This protein binds this small molecule.
Small molecule (SMILES): CC(=O)N[C@@H]1[C@@H](O)[C@H](O)[C@@H](CO)O[C@H]1O

Sequence of chain 1.A:
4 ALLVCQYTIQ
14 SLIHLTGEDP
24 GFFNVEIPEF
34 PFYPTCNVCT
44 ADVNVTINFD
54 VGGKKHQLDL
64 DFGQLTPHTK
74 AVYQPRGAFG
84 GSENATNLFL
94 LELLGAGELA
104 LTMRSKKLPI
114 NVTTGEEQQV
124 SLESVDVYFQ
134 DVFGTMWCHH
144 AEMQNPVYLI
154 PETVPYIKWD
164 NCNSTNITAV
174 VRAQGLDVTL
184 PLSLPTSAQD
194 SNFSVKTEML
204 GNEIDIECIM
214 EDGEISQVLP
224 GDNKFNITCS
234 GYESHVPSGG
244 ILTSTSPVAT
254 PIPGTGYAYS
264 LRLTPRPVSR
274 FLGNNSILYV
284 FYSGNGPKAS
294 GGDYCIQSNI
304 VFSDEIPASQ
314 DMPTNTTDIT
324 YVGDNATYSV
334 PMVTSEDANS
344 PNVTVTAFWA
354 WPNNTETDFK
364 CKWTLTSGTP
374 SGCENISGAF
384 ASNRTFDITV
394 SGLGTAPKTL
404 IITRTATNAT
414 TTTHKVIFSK

Binding-site contacts:
Ligand atom C2 contacts residue ASN47 of chain 1.A at 2.4 Å.
Ligand atom C5 contacts residue ASP64 of chain 1.A at 4.3 Å.
Ligand atom O7 contacts residue ASP45 of chain 1.A at 2.9 Å (salt-bridge).
Ligand atom C2 contacts residue ASP45 of chain 1.A at 3.9 Å.
Ligand atom O7 contacts residue MET139 of chain 1.A at 4.5 Å.
Ligand atom O6 contacts residue PHE82 of chain 1.A at 3.4 Å.
Ligand atom C6 contacts residue PHE82 of chain 1.A at 4.0 Å (hydrophobic).
Ligand atom O5 contacts residue ASP64 of chain 1.A at 4.2 Å.
Ligand atom O7 contacts residue GLN133 of chain 1.A at 4.0 Å.
Ligand atom N2 contacts residue ASP45 of chain 1.A at 2.8 Å (salt-bridge).
Ligand atom C7 contacts residue ASP45 of chain 1.A at 3.1 Å.
Ligand atom O5 contacts residue ASN47 of chain 1.A at 2.4 Å (h-bond).
Ligand atom C3 contacts residue ASN47 of chain 1.A at 3.7 Å.
Ligand atom O3 contacts residue ASP45 of chain 1.A at 4.1 Å.
Ligand atom C8 contacts residue LEU6 of chain 1.A at 3.7 Å (hydrophobic).
Ligand atom O7 contacts residue ASN47 of chain 1.A at 4.3 Å.
Ligand atom C8 contacts residue ASN47 of chain 1.A at 4.2 Å.
Ligand atom C5 contacts residue ASN47 of chain 1.A at 3.6 Å.
Ligand atom C4 contacts residue ASN47 of chain 1.A at 4.2 Å.
Ligand atom C3 contacts residue ASP45 of chain 1.A at 4.0 Å.
Ligand atom C7 contacts residue ASN47 of chain 1.A at 3.7 Å.
Ligand atom C1 contacts residue ASP64 of chain 1.A at 3.7 Å.
Ligand atom C1 contacts residue ASN47 of chain 1.A at 1.4 Å.
Ligand atom N2 contacts residue ASN47 of chain 1.A at 2.8 Å (h-bond).